A small-molecule ligand and the protein it binds are described below.
Small molecule (SMILES): COc1ccc(/C=C/P(=O)(O)O)c(Sc2c[nH]c3c(=O)[nH]cnc23)c1

Sequence of chain 1.B:
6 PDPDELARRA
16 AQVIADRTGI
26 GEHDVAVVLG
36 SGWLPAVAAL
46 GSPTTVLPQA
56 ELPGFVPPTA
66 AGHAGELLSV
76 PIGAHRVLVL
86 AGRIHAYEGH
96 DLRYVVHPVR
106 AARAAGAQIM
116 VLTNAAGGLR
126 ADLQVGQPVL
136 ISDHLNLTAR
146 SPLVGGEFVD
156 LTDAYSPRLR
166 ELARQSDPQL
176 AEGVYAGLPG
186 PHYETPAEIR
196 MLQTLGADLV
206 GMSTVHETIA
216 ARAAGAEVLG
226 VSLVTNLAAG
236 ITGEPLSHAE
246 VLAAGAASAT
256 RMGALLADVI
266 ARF

Sequence of chain 2.B:
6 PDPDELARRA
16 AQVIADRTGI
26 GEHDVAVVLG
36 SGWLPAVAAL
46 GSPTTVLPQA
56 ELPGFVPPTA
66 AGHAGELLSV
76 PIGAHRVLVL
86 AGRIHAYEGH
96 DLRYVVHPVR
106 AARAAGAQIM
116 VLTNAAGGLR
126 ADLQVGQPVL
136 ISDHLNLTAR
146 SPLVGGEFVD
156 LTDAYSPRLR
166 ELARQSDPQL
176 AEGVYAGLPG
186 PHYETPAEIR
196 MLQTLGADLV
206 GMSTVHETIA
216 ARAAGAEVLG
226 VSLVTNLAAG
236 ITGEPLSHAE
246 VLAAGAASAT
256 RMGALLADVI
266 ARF

Binding-site contacts:
Ligand atom C10 contacts residue ALA121 of chain 2.B at 3.6 Å (hydrophobic).
Ligand atom N2 contacts residue VAL205 of chain 2.B at 3.7 Å.
Ligand atom C7 contacts residue HIS90 of chain 2.B at 3.5 Å.
Ligand atom O3 contacts residue GLY35 of chain 2.B at 3.5 Å.
Ligand atom N1 contacts residue THR230 of chain 2.B at 3.5 Å (h-bond).
Ligand atom O3 contacts residue SER36 of chain 2.B at 3.6 Å (h-bond).
Ligand atom C14 contacts residue VAL205 of chain 2.B at 3.6 Å (hydrophobic).
Ligand atom N3 contacts residue MET207 of chain 2.B at 3.6 Å.
Ligand atom P1 contacts residue HIS90 of chain 2.B at 3.6 Å.
Ligand atom O2 contacts residue ARG88 of chain 2.B at 3.5 Å (salt-bridge).
Ligand atom C13 contacts residue GLU189 of chain 2.B at 3.1 Å.
Ligand atom O4 contacts residue ALA120 of chain 2.B at 3.1 Å (h-bond).
Ligand atom O4 contacts residue SER36 of chain 2.B at 2.6 Å (h-bond).
Ligand atom C11 contacts residue GLY122 of chain 2.B at 3.5 Å.
Ligand atom N1 contacts residue GLY122 of chain 2.B at 3.3 Å (h-bond).
Ligand atom N2 contacts residue GLU189 of chain 2.B at 2.7 Å (salt-bridge).
Ligand atom C12 contacts residue TYR188 of chain 2.B at 3.7 Å (hydrophobic).
Ligand atom O5 contacts residue ASN231 of chain 2.B at 2.9 Å (h-bond).
Ligand atom O1 contacts residue PHE153 of chain 1.B at 3.1 Å.
Ligand atom N1 contacts residue ALA121 of chain 2.B at 3.6 Å.
Ligand atom O4 contacts residue GLY35 of chain 2.B at 3.7 Å.
Ligand atom P1 contacts residue ARG88 of chain 2.B at 3.6 Å.
Ligand atom C12 contacts residue GLU189 of chain 2.B at 3.7 Å.
Ligand atom N1 contacts residue ASN231 of chain 2.B at 2.9 Å (h-bond).
Ligand atom O3 contacts residue HIS90 of chain 2.B at 2.6 Å (h-bond).
Ligand atom O5 contacts residue TYR188 of chain 2.B at 3.6 Å.
Ligand atom O4 contacts residue ASN119 of chain 2.B at 3.4 Å.
Ligand atom O3 contacts residue ARG88 of chain 2.B at 2.9 Å (salt-bridge).
Ligand atom O2 contacts residue ASN119 of chain 2.B at 3.2 Å.
Ligand atom C4 contacts residue TYR92 of chain 2.B at 3.5 Å (hydrophobic).
Ligand atom S1 contacts residue ALA120 of chain 2.B at 3.2 Å (h-bond).
Ligand atom C3 contacts residue PHE153 of chain 1.B at 3.5 Å (hydrophobic).
Ligand atom C1 contacts residue TYR188 of chain 2.B at 2.8 Å (hydrophobic).
Ligand atom C10 contacts residue ASN231 of chain 2.B at 3.7 Å.
Ligand atom N3 contacts residue VAL205 of chain 2.B at 3.7 Å.
Ligand atom O1 contacts residue HIS243 of chain 2.B at 3.5 Å.
Ligand atom O2 contacts residue SER208 of chain 2.B at 2.5 Å (h-bond).
Ligand atom C10 contacts residue THR230 of chain 2.B at 3.3 Å.
Ligand atom N3 contacts residue GLY206 of chain 2.B at 3.5 Å.
Ligand atom O5 contacts residue GLY122 of chain 2.B at 3.7 Å.